Sequence of chain 1.B:
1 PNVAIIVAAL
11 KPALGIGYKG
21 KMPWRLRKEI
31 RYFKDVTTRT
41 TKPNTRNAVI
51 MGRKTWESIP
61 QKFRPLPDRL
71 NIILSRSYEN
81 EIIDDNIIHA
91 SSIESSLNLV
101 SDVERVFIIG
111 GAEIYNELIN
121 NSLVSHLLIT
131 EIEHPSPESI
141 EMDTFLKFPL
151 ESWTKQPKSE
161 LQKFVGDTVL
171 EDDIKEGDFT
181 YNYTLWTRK

The protein below binds the small molecule below.
Small molecule (SMILES): CCc1nc(N)nc(N)c1C#C[C@H](C)c1cc(OC)cc(-c2ccncc2)c1

Binding-site contacts:
Ligand atom C5 contacts residue NDP1 of chain 1.E at 3.5 Å.
Ligand atom CAN contacts residue ILE59 of chain 1.B at 3.8 Å (hydrophobic).
Ligand atom C6 contacts residue PHE33 of chain 1.B at 3.4 Å (hydrophobic).
Ligand atom N1 contacts residue ILE6 of chain 1.B at 3.4 Å (h-bond).
Ligand atom C2 contacts residue GLU29 of chain 1.B at 3.4 Å.
Ligand atom CAY contacts residue PHE63 of chain 1.B at 3.6 Å (hydrophobic).
Ligand atom CAI contacts residue GLU29 of chain 1.B at 3.8 Å.
Ligand atom C6 contacts residue ILE6 of chain 1.B at 3.9 Å (hydrophobic).
Ligand atom C4 contacts residue GLU29 of chain 1.B at 3.8 Å.
Ligand atom NAH contacts residue VAL7 of chain 1.B at 3.4 Å.
Ligand atom N1 contacts residue VAL7 of chain 1.B at 3.4 Å.
Ligand atom N1 contacts residue NDP1 of chain 1.E at 3.3 Å (h-bond).
Ligand atom C2 contacts residue PHE33 of chain 1.B at 3.7 Å (hydrophobic).
Ligand atom C5 contacts residue PHE33 of chain 1.B at 3.6 Å (hydrophobic).
Ligand atom NAH contacts residue ALA8 of chain 1.B at 3.5 Å (h-bond).
Ligand atom C4 contacts residue PHE33 of chain 1.B at 3.8 Å (hydrophobic).
Ligand atom N3 contacts residue PHE33 of chain 1.B at 3.8 Å.
Ligand atom C6 contacts residue NDP1 of chain 1.E at 3.2 Å.
Ligand atom CAW contacts residue ILE30 of chain 1.B at 3.8 Å (hydrophobic).
Ligand atom NAJ contacts residue TYR115 of chain 1.B at 3.0 Å (h-bond).
Ligand atom NAJ contacts residue ILE6 of chain 1.B at 3.3 Å (h-bond).
Ligand atom CAP contacts residue ILE59 of chain 1.B at 3.8 Å (hydrophobic).
Ligand atom C2 contacts residue NDP1 of chain 1.E at 3.6 Å.
Ligand atom NAJ contacts residue NDP1 of chain 1.E at 3.6 Å.
Ligand atom CAK contacts residue NDP1 of chain 1.E at 3.9 Å.
Ligand atom NAJ contacts residue PHE33 of chain 1.B at 3.6 Å.
Ligand atom CAN contacts residue THR55 of chain 1.B at 3.8 Å.
Ligand atom C4 contacts residue NDP1 of chain 1.E at 3.8 Å.
Ligand atom C2 contacts residue ALA8 of chain 1.B at 3.8 Å (hydrophobic).
Ligand atom NAH contacts residue THR130 of chain 1.B at 3.8 Å.
Ligand atom NAH contacts residue GLU29 of chain 1.B at 2.6 Å (salt-bridge).
Ligand atom NAJ contacts residue ILE109 of chain 1.B at 2.9 Å (h-bond).
Ligand atom OBA contacts residue SER58 of chain 1.B at 3.9 Å.
Ligand atom CAY contacts residue LEU66 of chain 1.B at 3.8 Å (hydrophobic).
Ligand atom N1 contacts residue PHE33 of chain 1.B at 3.6 Å.
Ligand atom CAQ contacts residue ILE59 of chain 1.B at 3.8 Å (hydrophobic).
Ligand atom CAA contacts residue LEU66 of chain 1.B at 3.7 Å (hydrophobic).
Ligand atom CAN contacts residue ILE109 of chain 1.B at 3.6 Å (hydrophobic).
Ligand atom N3 contacts residue GLU29 of chain 1.B at 2.8 Å (salt-bridge).
Ligand atom CAZ contacts residue PHE33 of chain 1.B at 3.7 Å (hydrophobic).